The small molecule below binds the protein below.
Small molecule (SMILES): CC(=O)N[C@H]1[C@@H]2OC[C@@H](O2)[C@@H](O)[C@@H]1O[C@H](C)C(=O)N[C@@H](C)C(=O)N[C@H](CCC(=O)N[C@@H](CCC[C@@H](N)C(=O)O)C(=O)N[C@H](C)C(=O)N[C@H](C)C(=O)O)C(=O)O

Sequence of chain 2.B:
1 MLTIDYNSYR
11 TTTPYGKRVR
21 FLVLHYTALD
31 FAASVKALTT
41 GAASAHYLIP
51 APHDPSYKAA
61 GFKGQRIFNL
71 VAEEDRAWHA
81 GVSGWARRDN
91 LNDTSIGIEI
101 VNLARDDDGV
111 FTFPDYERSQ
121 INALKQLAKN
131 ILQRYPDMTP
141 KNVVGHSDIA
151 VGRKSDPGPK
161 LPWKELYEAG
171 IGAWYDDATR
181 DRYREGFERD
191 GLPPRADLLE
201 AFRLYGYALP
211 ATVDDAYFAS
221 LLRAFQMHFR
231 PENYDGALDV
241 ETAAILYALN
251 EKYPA

Binding-site contacts:
Ligand atom C contacts residue GLU99 of chain 2.A at 3.7 Å.
Ligand atom CB contacts residue HIS146 of chain 2.A at 3.4 Å.
Ligand atom O contacts residue ARG76 of chain 2.A at 2.6 Å (salt-bridge).
Ligand atom OXT contacts residue HIS146 of chain 2.A at 3.0 Å.
Ligand atom CD contacts residue GLY81 of chain 2.A at 3.5 Å.
Ligand atom O7 contacts residue GLU99 of chain 2.A at 3.6 Å.
Ligand atom C contacts residue ARG153 of chain 2.A at 3.0 Å.
Ligand atom CB contacts residue LYS154 of chain 2.A at 3.0 Å.
Ligand atom CD contacts residue TRP78 of chain 2.A at 3.6 Å (hydrophobic).
Ligand atom O4 contacts residue ALA28 of chain 2.A at 3.3 Å.
Ligand atom OE1 contacts residue GLY81 of chain 2.A at 2.6 Å (h-bond).
Ligand atom CA contacts residue TRP78 of chain 2.A at 3.7 Å (hydrophobic).
Ligand atom CA contacts residue ASN90 of chain 2.A at 3.3 Å.
Ligand atom C contacts residue ARG76 of chain 2.A at 3.7 Å.
Ligand atom O4 contacts residue ARG20 of chain 2.B at 3.7 Å.
Ligand atom OXT contacts residue ARG153 of chain 2.A at 3.4 Å (salt-bridge).
Ligand atom CB contacts residue GLY81 of chain 2.A at 3.4 Å.
Ligand atom CG contacts residue TRP78 of chain 2.A at 3.7 Å (hydrophobic).
Ligand atom C contacts residue ASN90 of chain 2.A at 3.6 Å.
Ligand atom C6 contacts residue TRP78 of chain 2.A at 3.7 Å (hydrophobic).
Ligand atom O3 contacts residue ASP137 of chain 2.B at 3.7 Å.
Ligand atom C6 contacts residue LYS154 of chain 2.A at 2.9 Å.
Ligand atom N contacts residue TRP78 of chain 2.A at 3.5 Å.
Ligand atom C4 contacts residue TRP78 of chain 2.A at 3.3 Å (hydrophobic).
Ligand atom O6 contacts residue LYS154 of chain 2.A at 3.2 Å (salt-bridge).
Ligand atom O contacts residue ASN92 of chain 2.A at 3.7 Å.
Ligand atom CB contacts residue ASP156 of chain 2.A at 3.4 Å.
Ligand atom O3 contacts residue LYS154 of chain 2.A at 3.3 Å (salt-bridge).
Ligand atom OXT contacts residue ALA80 of chain 2.A at 3.5 Å.
Ligand atom OXT contacts residue GLY81 of chain 2.A at 3.7 Å.
Ligand atom CB contacts residue ASN90 of chain 2.A at 2.7 Å.
Ligand atom CB contacts residue LYS154 of chain 2.A at 2.7 Å.
Ligand atom N contacts residue ASN90 of chain 2.A at 2.7 Å (h-bond).
Ligand atom O4 contacts residue THR27 of chain 2.A at 3.2 Å (h-bond).
Ligand atom OE1 contacts residue ASN92 of chain 2.A at 3.2 Å (h-bond).
Ligand atom O contacts residue GLU99 of chain 2.A at 2.5 Å (salt-bridge).
Ligand atom N contacts residue HIS79 of chain 2.A at 3.7 Å.
Ligand atom O contacts residue ARG153 of chain 2.A at 2.3 Å (salt-bridge).
Ligand atom O contacts residue HIS79 of chain 2.A at 2.9 Å (h-bond).
Ligand atom C contacts residue HIS79 of chain 2.A at 3.6 Å.

Sequence of chain 2.A:
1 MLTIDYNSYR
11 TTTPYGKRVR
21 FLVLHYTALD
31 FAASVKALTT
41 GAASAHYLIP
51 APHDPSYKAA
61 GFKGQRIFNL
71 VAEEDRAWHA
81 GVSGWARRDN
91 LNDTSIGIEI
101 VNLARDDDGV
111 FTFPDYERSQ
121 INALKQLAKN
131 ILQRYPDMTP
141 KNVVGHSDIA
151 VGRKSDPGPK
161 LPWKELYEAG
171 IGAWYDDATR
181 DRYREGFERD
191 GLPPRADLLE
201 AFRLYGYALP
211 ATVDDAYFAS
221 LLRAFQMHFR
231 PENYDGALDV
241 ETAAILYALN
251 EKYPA